A small-molecule ligand and the protein it binds are described below.
Small molecule (SMILES): CC(=O)N[C@@H]1[C@@H](O)[C@H](O)[C@@H](CO)O[C@H]1O

Sequence of chain 1.B:
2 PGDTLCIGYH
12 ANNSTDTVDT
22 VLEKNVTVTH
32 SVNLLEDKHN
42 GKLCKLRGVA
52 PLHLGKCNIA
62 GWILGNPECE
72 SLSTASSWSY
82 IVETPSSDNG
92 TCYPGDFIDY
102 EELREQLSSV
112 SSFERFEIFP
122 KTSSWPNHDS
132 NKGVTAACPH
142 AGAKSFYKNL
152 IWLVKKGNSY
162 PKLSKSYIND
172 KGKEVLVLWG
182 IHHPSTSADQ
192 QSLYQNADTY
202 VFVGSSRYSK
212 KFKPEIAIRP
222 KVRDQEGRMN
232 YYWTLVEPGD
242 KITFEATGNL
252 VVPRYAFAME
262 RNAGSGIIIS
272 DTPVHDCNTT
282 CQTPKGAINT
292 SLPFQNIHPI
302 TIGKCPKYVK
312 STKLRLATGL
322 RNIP

Binding-site contacts:
Ligand atom C2 contacts residue ASN290 of chain 1.B at 2.4 Å.
Ligand atom C5 contacts residue ASN290 of chain 1.B at 3.7 Å.
Ligand atom C3 contacts residue ASN290 of chain 1.B at 3.8 Å.
Ligand atom C4 contacts residue ASN290 of chain 1.B at 4.2 Å.
Ligand atom C7 contacts residue ASN290 of chain 1.B at 3.4 Å.
Ligand atom O5 contacts residue ASN290 of chain 1.B at 2.3 Å (h-bond).
Ligand atom O7 contacts residue ASN290 of chain 1.B at 3.5 Å (h-bond).
Ligand atom C1 contacts residue ASN290 of chain 1.B at 1.4 Å.
Ligand atom N2 contacts residue ASN290 of chain 1.B at 2.9 Å (h-bond).
Ligand atom C8 contacts residue ASN290 of chain 1.B at 4.1 Å.